Sequence of chain 1.A:
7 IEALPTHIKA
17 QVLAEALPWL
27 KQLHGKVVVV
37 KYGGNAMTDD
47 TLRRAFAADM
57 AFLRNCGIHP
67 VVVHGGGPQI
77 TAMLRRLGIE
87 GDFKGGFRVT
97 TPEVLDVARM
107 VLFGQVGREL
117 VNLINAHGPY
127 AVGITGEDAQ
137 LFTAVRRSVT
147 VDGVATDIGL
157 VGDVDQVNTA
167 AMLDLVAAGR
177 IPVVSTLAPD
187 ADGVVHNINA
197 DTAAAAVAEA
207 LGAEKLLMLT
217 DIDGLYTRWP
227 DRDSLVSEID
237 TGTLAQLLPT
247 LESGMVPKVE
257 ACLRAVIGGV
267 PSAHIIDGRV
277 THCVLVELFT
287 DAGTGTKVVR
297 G

Binding-site contacts:
Ligand atom F19 contacts residue ALA174 of chain 6.A at 3.6 Å.
Ligand atom C09 contacts residue 97Q1 of chain 6.B at 0.2 Å.
Ligand atom F13 contacts residue 97Q1 of chain 6.B at 1.5 Å.
Ligand atom F17 contacts residue 97Q1 of chain 6.B at 1.0 Å.
Ligand atom C11 contacts residue VAL128 of chain 6.A at 3.9 Å (hydrophobic).
Ligand atom C12 contacts residue 97Q1 of chain 6.B at 0.2 Å.
Ligand atom C07 contacts residue LEU171 of chain 6.A at 3.7 Å (hydrophobic).
Ligand atom C10 contacts residue VAL128 of chain 1.A at 3.2 Å (hydrophobic).
Ligand atom O01 contacts residue 97Q1 of chain 6.B at 0.5 Å.
Ligand atom C06 contacts residue LEU171 of chain 6.A at 3.6 Å (hydrophobic).
Ligand atom F18 contacts residue ASP170 of chain 1.A at 3.3 Å.
Ligand atom N05 contacts residue LEU171 of chain 1.A at 3.6 Å.
Ligand atom F18 contacts residue 97Q1 of chain 6.B at 1.7 Å.
Ligand atom F18 contacts residue ALA167 of chain 1.A at 3.8 Å.
Ligand atom C16 contacts residue 97Q1 of chain 6.B at 0.5 Å.
Ligand atom F17 contacts residue ARG176 of chain 6.A at 3.5 Å.
Ligand atom C08 contacts residue 97Q1 of chain 6.B at 1.1 Å.
Ligand atom F19 contacts residue 97Q1 of chain 6.B at 1.7 Å.
Ligand atom C09 contacts residue VAL128 of chain 1.A at 3.4 Å (hydrophobic).
Ligand atom F13 contacts residue LEU171 of chain 1.A at 3.4 Å.
Ligand atom C02 contacts residue 97Q1 of chain 6.B at 0.3 Å.
Ligand atom C06 contacts residue LEU171 of chain 1.A at 3.5 Å (hydrophobic).
Ligand atom C03 contacts residue 97Q1 of chain 6.B at 0.3 Å.
Ligand atom C10 contacts residue VAL128 of chain 6.A at 3.8 Å (hydrophobic).
Ligand atom N05 contacts residue 97Q1 of chain 6.B at 0.4 Å.
Ligand atom C07 contacts residue 97Q1 of chain 6.B at 0.4 Å.
Ligand atom F19 contacts residue ARG176 of chain 6.A at 3.7 Å.
Ligand atom C10 contacts residue 97Q1 of chain 6.B at 0.9 Å.
Ligand atom F15 contacts residue ILE130 of chain 1.A at 3.5 Å.
Ligand atom F15 contacts residue VAL128 of chain 6.A at 2.8 Å.
Ligand atom C07 contacts residue LEU171 of chain 1.A at 3.7 Å (hydrophobic).
Ligand atom F14 contacts residue VAL128 of chain 6.A at 3.4 Å.
Ligand atom F13 contacts residue ILE130 of chain 1.A at 3.8 Å.
Ligand atom C12 contacts residue VAL128 of chain 6.A at 3.6 Å (hydrophobic).
Ligand atom F18 contacts residue LEU171 of chain 1.A at 3.2 Å.
Ligand atom C04 contacts residue 97Q1 of chain 6.B at 0.3 Å.
Ligand atom F14 contacts residue 97Q1 of chain 6.B at 1.1 Å.
Ligand atom F15 contacts residue 97Q1 of chain 6.B at 1.3 Å.
Ligand atom C06 contacts residue 97Q1 of chain 6.B at 0.3 Å.
Ligand atom C11 contacts residue 97Q1 of chain 6.B at 0.9 Å.

Sequence of chain 6.A:
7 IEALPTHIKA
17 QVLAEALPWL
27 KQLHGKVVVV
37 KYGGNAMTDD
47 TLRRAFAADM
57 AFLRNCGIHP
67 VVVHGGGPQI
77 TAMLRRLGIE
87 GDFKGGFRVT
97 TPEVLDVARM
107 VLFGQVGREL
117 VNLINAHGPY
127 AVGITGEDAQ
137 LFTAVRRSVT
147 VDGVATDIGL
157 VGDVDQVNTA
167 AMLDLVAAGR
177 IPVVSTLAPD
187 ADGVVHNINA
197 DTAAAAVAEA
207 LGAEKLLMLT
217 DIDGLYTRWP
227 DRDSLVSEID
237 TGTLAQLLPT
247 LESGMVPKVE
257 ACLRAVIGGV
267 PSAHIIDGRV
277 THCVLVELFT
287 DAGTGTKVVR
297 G

A small-molecule ligand and the protein it binds are described below.
Small molecule (SMILES): Oc1cc(C(F)(F)F)nc2c(C(F)(F)F)cccc12